Sequence of chain 1.A:
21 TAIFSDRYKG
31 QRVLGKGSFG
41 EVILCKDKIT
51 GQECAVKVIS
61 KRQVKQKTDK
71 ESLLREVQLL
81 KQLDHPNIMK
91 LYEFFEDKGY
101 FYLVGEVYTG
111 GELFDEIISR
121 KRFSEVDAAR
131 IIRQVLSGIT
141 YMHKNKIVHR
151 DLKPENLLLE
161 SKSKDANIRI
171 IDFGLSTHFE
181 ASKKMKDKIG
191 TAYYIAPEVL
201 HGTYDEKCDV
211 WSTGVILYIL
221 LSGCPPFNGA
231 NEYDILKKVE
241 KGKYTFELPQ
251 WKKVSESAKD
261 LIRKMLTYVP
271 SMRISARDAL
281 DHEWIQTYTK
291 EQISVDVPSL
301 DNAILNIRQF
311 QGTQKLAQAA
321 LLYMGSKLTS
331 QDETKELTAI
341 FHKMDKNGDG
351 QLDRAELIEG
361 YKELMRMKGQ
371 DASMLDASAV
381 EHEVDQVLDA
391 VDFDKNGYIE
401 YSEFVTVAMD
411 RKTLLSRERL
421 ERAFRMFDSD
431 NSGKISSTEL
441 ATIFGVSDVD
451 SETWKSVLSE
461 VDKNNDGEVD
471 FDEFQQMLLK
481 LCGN

Binding-site contacts:
Ligand atom C4 contacts residue GLY35 of chain 1.A at 3.6 Å.
Ligand atom C14 contacts residue MET89 of chain 1.A at 2.7 Å (hydrophobic).
Ligand atom C17 contacts residue ALA55 of chain 1.A at 3.8 Å (hydrophobic).
Ligand atom C6 contacts residue VAL42 of chain 1.A at 3.6 Å (hydrophobic).
Ligand atom C9 contacts residue ILE171 of chain 1.A at 3.4 Å (hydrophobic).
Ligand atom C12 contacts residue ASP172 of chain 1.A at 3.6 Å.
Ligand atom O contacts residue VAL42 of chain 1.A at 3.8 Å.
Ligand atom C20 contacts residue MET89 of chain 1.A at 3.8 Å (hydrophobic).
Ligand atom N contacts residue GLU106 of chain 1.A at 3.1 Å (salt-bridge).
Ligand atom C7 contacts residue VAL42 of chain 1.A at 3.5 Å (hydrophobic).
Ligand atom C10 contacts residue LYS57 of chain 1.A at 3.5 Å.
Ligand atom C21 contacts residue TYR108 of chain 1.A at 2.8 Å (hydrophobic).
Ligand atom C18 contacts residue ALA55 of chain 1.A at 3.2 Å (hydrophobic).
Ligand atom O1 contacts residue MET89 of chain 1.A at 3.2 Å.
Ligand atom C17 contacts residue MET89 of chain 1.A at 2.7 Å (hydrophobic).
Ligand atom C11 contacts residue ASP172 of chain 1.A at 3.8 Å.
Ligand atom N contacts residue ALA55 of chain 1.A at 3.0 Å.
Ligand atom C5 contacts residue GLY35 of chain 1.A at 3.6 Å.
Ligand atom N2 contacts residue VAL42 of chain 1.A at 3.4 Å.
Ligand atom C6 contacts residue LYS36 of chain 1.A at 3.3 Å.
Ligand atom C2 contacts residue LEU158 of chain 1.A at 3.8 Å (hydrophobic).
Ligand atom C1 contacts residue LEU158 of chain 1.A at 3.7 Å (hydrophobic).
Ligand atom N3 contacts residue TYR108 of chain 1.A at 3.8 Å.
Ligand atom C8 contacts residue VAL42 of chain 1.A at 3.7 Å (hydrophobic).
Ligand atom C6 contacts residue GLY35 of chain 1.A at 2.5 Å.
Ligand atom C19 contacts residue MET89 of chain 1.A at 3.2 Å (hydrophobic).
Ligand atom C20 contacts residue VAL42 of chain 1.A at 3.6 Å (hydrophobic).
Ligand atom C5 contacts residue LYS36 of chain 1.A at 3.8 Å.
Ligand atom C10 contacts residue ASP172 of chain 1.A at 3.2 Å.
Ligand atom C6 contacts residue LEU34 of chain 1.A at 3.2 Å (hydrophobic).
Ligand atom C11 contacts residue MET89 of chain 1.A at 3.6 Å (hydrophobic).
Ligand atom C12 contacts residue MET89 of chain 1.A at 3.4 Å (hydrophobic).
Ligand atom C16 contacts residue MET89 of chain 1.A at 3.0 Å (hydrophobic).
Ligand atom C contacts residue ALA55 of chain 1.A at 3.5 Å (hydrophobic).
Ligand atom N4 contacts residue TYR108 of chain 1.A at 3.0 Å (h-bond).
Ligand atom C16 contacts residue ASP172 of chain 1.A at 3.5 Å.
Ligand atom O1 contacts residue LEU103 of chain 1.A at 3.3 Å.
Ligand atom C17 contacts residue LEU103 of chain 1.A at 3.4 Å (hydrophobic).
Ligand atom C18 contacts residue MET89 of chain 1.A at 3.1 Å (hydrophobic).
Ligand atom C13 contacts residue MET89 of chain 1.A at 2.8 Å (hydrophobic).

A protein and the small-molecule ligand that binds it are described below.
Small molecule (SMILES): CC(C)(O)Cn1nc(-c2ccc3cc(OC4CC4)ccc3c2)c2c(N)ncnc21